Sequence of chain 2.A:
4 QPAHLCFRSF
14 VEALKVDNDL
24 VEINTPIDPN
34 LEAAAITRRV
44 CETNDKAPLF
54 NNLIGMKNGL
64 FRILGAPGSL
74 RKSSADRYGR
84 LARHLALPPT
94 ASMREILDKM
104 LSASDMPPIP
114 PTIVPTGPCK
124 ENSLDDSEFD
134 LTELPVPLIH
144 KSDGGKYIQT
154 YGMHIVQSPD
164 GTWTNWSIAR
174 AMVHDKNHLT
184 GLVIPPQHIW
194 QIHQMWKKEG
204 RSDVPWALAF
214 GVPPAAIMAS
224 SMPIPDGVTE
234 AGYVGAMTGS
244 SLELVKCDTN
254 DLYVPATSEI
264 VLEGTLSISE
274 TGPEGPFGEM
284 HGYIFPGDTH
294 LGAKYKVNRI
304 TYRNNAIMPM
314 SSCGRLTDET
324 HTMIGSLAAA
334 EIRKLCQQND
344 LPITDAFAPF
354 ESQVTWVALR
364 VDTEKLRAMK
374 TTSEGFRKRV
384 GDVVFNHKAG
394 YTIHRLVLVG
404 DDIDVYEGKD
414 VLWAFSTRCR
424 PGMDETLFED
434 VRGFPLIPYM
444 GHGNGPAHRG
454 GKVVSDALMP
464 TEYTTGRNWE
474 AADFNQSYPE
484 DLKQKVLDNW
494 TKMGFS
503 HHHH

This protein binds this small molecule.
Small molecule (SMILES): O=C(O)/C=C/c1c(F)c(F)c(F)c(F)c1F

Binding-site contacts:
Ligand atom FE1 contacts residue ILE187 of chain 2.A at 3.4 Å.
Ligand atom FE2 contacts residue 4LU1 of chain 2.B at 3.4 Å.
Ligand atom OXT contacts residue MET283 of chain 2.A at 3.0 Å (h-bond).
Ligand atom OXT contacts residue GLU282 of chain 2.A at 3.2 Å.
Ligand atom FD1 contacts residue FZZ1 of chain 2.C at 3.3 Å.
Ligand atom CD1 contacts residue 4LU1 of chain 2.B at 3.1 Å.
Ligand atom CE1 contacts residue 4LU1 of chain 2.B at 3.2 Å.
Ligand atom CA contacts residue LEU439 of chain 2.A at 3.2 Å (hydrophobic).
Ligand atom FE2 contacts residue ILE327 of chain 2.A at 3.4 Å.
Ligand atom C contacts residue FZZ1 of chain 2.C at 3.4 Å.
Ligand atom FZ contacts residue TYR394 of chain 2.A at 3.0 Å.
Ligand atom CD1 contacts residue FZZ1 of chain 2.C at 3.4 Å.
Ligand atom FD2 contacts residue FZZ1 of chain 2.C at 3.5 Å.
Ligand atom CG contacts residue 4LU1 of chain 2.B at 3.3 Å.
Ligand atom FZ contacts residue FZZ1 of chain 2.C at 3.4 Å.
Ligand atom CB contacts residue LEU439 of chain 2.A at 2.9 Å (hydrophobic).
Ligand atom O contacts residue 4LU1 of chain 2.B at 3.1 Å.
Ligand atom CB contacts residue 4LU1 of chain 2.B at 3.2 Å.
Ligand atom FD1 contacts residue 4LU1 of chain 2.B at 3.2 Å.
Ligand atom CE1 contacts residue FZZ1 of chain 2.C at 3.5 Å.
Ligand atom FE1 contacts residue FZZ1 of chain 2.C at 3.4 Å.
Ligand atom CA contacts residue 4LU1 of chain 2.B at 3.1 Å.
Ligand atom CA contacts residue FZZ1 of chain 2.C at 3.2 Å.
Ligand atom FD1 contacts residue ILE187 of chain 2.A at 3.5 Å.
Ligand atom O contacts residue ARG173 of chain 2.A at 3.0 Å (salt-bridge).
Ligand atom FE1 contacts residue TYR394 of chain 2.A at 3.1 Å.
Ligand atom FE1 contacts residue GLN190 of chain 2.A at 3.4 Å.
Ligand atom C contacts residue 4LU1 of chain 2.B at 3.1 Å.
Ligand atom CB contacts residue FZZ1 of chain 2.C at 3.0 Å.
Ligand atom CD2 contacts residue 4LU1 of chain 2.B at 3.3 Å.
Ligand atom FZ contacts residue THR395 of chain 2.A at 3.4 Å.
Ligand atom CG contacts residue FZZ1 of chain 2.C at 3.4 Å.
Ligand atom FE1 contacts residue 4LU1 of chain 2.B at 3.2 Å.
Ligand atom C contacts residue LEU439 of chain 2.A at 3.4 Å (hydrophobic).
Ligand atom CD2 contacts residue FZZ1 of chain 2.C at 3.3 Å.
Ligand atom CZ contacts residue GLN190 of chain 2.A at 3.3 Å.
Ligand atom FD2 contacts residue ILE327 of chain 2.A at 3.0 Å.
Ligand atom FZ contacts residue GLN190 of chain 2.A at 2.9 Å.
Ligand atom FE2 contacts residue THR395 of chain 2.A at 3.1 Å.
Ligand atom FD2 contacts residue MET283 of chain 2.A at 3.3 Å.